This small molecule binds to this protein.
Small molecule (SMILES): Cc1cc(CCCCCOc2c(Cl)cc(C3=NCCO3)cc2Cl)on1

Binding-site contacts:
Ligand atom C3B contacts residue ALA24 of chain 38.C at 4.0 Å (hydrophobic).
Ligand atom C3C contacts residue ILE104 of chain 38.A at 3.6 Å (hydrophobic).
Ligand atom C4A contacts residue ALA150 of chain 38.A at 3.9 Å (hydrophobic).
Ligand atom C31 contacts residue ASN219 of chain 38.A at 3.7 Å.
Ligand atom C4B contacts residue PHE186 of chain 38.A at 3.6 Å (hydrophobic).
Ligand atom C5 contacts residue MET221 of chain 38.A at 3.9 Å (hydrophobic).
Ligand atom C2C contacts residue MET221 of chain 38.A at 3.3 Å (hydrophobic).
Ligand atom C4C contacts residue VAL191 of chain 38.A at 3.7 Å (hydrophobic).
Ligand atom N3A contacts residue ALA24 of chain 38.C at 3.8 Å.
Ligand atom C5A contacts residue ALA150 of chain 38.A at 3.4 Å (hydrophobic).
Ligand atom C1C contacts residue LEU106 of chain 38.A at 3.9 Å (hydrophobic).
Ligand atom CL1 contacts residue LEU25 of chain 38.C at 3.5 Å.
Ligand atom CL1 contacts residue VAL188 of chain 38.A at 3.7 Å.
Ligand atom C3C contacts residue TYR128 of chain 38.A at 3.8 Å (hydrophobic).
Ligand atom C5 contacts residue LEU106 of chain 38.A at 3.7 Å (hydrophobic).
Ligand atom CL2 contacts residue MET224 of chain 38.A at 3.2 Å.
Ligand atom O1 contacts residue LEU106 of chain 38.A at 3.7 Å.
Ligand atom C4 contacts residue TYR197 of chain 38.A at 3.6 Å (hydrophobic).
Ligand atom C5A contacts residue VAL176 of chain 38.A at 3.8 Å (hydrophobic).
Ligand atom N2 contacts residue ASN219 of chain 38.A at 3.5 Å (h-bond).
Ligand atom N2 contacts residue MET221 of chain 38.A at 3.9 Å.
Ligand atom O1 contacts residue MET221 of chain 38.A at 3.4 Å (h-bond).
Ligand atom C4A contacts residue SER175 of chain 38.A at 3.6 Å.
Ligand atom C31 contacts residue TYR197 of chain 38.A at 3.6 Å (hydrophobic).
Ligand atom C5B contacts residue PHE186 of chain 38.A at 3.8 Å (hydrophobic).
Ligand atom C4A contacts residue VAL176 of chain 38.A at 3.9 Å (hydrophobic).
Ligand atom C5C contacts residue TYR152 of chain 38.A at 3.8 Å (hydrophobic).
Ligand atom C2A contacts residue PHE186 of chain 38.A at 3.6 Å (hydrophobic).
Ligand atom O1B contacts residue VAL188 of chain 38.A at 3.8 Å.
Ligand atom O1A contacts residue PHE186 of chain 38.A at 3.4 Å.
Ligand atom CL2 contacts residue ILE104 of chain 38.A at 3.4 Å.
Ligand atom C4B contacts residue TYR152 of chain 38.A at 3.7 Å (hydrophobic).
Ligand atom C1C contacts residue TYR128 of chain 38.A at 3.6 Å (hydrophobic).
Ligand atom C4A contacts residue PRO174 of chain 38.A at 3.2 Å (hydrophobic).
Ligand atom C3B contacts residue TYR152 of chain 38.A at 3.9 Å (hydrophobic).
Ligand atom CL2 contacts residue TYR128 of chain 38.A at 3.4 Å.
Ligand atom N3A contacts residue PRO174 of chain 38.A at 3.3 Å (h-bond).
Ligand atom C2C contacts residue ILE104 of chain 38.A at 3.9 Å (hydrophobic).
Ligand atom C5B contacts residue MET224 of chain 38.A at 3.8 Å (hydrophobic).
Ligand atom O1A contacts residue MET224 of chain 38.A at 3.9 Å.

Sequence of chain 38.C:
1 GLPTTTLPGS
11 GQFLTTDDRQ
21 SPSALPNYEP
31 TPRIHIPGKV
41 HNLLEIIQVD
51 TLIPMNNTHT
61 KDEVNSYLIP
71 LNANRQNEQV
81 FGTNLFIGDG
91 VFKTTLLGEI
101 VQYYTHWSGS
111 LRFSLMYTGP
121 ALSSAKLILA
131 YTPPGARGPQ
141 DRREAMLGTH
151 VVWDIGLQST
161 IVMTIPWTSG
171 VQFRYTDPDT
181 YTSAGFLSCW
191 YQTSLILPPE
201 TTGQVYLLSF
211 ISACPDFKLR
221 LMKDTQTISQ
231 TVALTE

Sequence of chain 38.A:
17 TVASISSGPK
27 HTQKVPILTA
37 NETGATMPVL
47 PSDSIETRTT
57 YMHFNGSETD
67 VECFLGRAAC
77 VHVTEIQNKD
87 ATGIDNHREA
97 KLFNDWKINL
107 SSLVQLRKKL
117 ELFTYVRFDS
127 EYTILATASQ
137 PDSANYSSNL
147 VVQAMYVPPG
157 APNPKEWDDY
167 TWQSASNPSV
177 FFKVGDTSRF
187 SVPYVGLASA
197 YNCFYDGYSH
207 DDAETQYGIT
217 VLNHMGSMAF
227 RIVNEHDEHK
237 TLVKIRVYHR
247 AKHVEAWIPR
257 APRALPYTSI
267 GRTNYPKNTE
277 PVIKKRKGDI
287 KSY

Sequence of chain 39.C:
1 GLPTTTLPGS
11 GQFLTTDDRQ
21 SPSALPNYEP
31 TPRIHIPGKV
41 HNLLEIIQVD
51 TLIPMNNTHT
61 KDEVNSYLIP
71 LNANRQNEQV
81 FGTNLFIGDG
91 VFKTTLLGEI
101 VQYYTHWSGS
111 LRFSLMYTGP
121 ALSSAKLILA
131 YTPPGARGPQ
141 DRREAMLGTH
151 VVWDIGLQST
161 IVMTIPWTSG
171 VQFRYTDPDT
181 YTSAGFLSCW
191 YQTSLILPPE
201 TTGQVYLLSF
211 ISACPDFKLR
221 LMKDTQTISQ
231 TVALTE